A protein and the small-molecule ligand that binds it are described below.
Small molecule (SMILES): O=c1[nH]cnc2c1ncn2[C@@H]1O[C@H](COP(=O)(O)O)[C@@H](O)[C@H]1O

Sequence of chain 4.A:
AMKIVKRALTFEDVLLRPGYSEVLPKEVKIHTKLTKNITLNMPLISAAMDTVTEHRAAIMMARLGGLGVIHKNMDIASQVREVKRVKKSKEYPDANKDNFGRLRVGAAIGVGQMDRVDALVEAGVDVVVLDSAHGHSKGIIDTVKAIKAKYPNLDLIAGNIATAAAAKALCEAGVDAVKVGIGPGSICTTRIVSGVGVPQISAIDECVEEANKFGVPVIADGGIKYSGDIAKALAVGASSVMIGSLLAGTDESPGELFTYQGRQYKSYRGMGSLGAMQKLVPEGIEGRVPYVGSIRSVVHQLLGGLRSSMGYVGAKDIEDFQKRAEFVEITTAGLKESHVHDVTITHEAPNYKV

Binding-site contacts:
Ligand atom C5' contacts residue MET72 of chain 4.A at 3.4 Å (hydrophobic).
Ligand atom O1P contacts residue TYR302 of chain 4.A at 2.7 Å (h-bond).
Ligand atom N3 contacts residue 8KY1 of chain 4.E at 3.6 Å.
Ligand atom O3P contacts residue GLY257 of chain 4.A at 3.0 Å (h-bond).
Ligand atom O5' contacts residue GLY256 of chain 4.A at 3.7 Å.
Ligand atom O3' contacts residue MET276 of chain 4.A at 3.7 Å.
Ligand atom C3' contacts residue MET72 of chain 4.A at 3.5 Å (hydrophobic).
Ligand atom C3' contacts residue ASP255 of chain 4.A at 3.4 Å.
Ligand atom O3P contacts residue GLY219 of chain 4.A at 3.5 Å.
Ligand atom O5' contacts residue GLY219 of chain 4.A at 3.4 Å.
Ligand atom N1 contacts residue 8KY1 of chain 4.E at 3.6 Å.
Ligand atom C5 contacts residue ILE221 of chain 4.A at 3.5 Å (hydrophobic).
Ligand atom C2' contacts residue ASP255 of chain 4.A at 3.5 Å.
Ligand atom C5 contacts residue MET305 of chain 4.A at 3.7 Å (hydrophobic).
Ligand atom O3' contacts residue ALA70 of chain 4.A at 3.5 Å.
Ligand atom N1 contacts residue GLU332 of chain 4.A at 3.0 Å (salt-bridge).
Ligand atom O2' contacts residue ASP255 of chain 4.A at 2.2 Å (salt-bridge).
Ligand atom O3' contacts residue ASP255 of chain 4.A at 2.2 Å (salt-bridge).
Ligand atom C8 contacts residue MET72 of chain 4.A at 3.5 Å (hydrophobic).
Ligand atom N7 contacts residue ILE221 of chain 4.A at 3.5 Å.
Ligand atom C2 contacts residue EDO1 of chain 4.J at 3.5 Å.
Ligand atom O6 contacts residue GLY304 of chain 4.A at 3.5 Å.
Ligand atom C2 contacts residue 8KY1 of chain 4.E at 3.5 Å.
Ligand atom C2 contacts residue CYS222 of chain 4.A at 3.1 Å (hydrophobic).
Ligand atom N7 contacts residue GLY304 of chain 4.A at 3.6 Å.
Ligand atom O6 contacts residue MET305 of chain 4.A at 3.2 Å (h-bond).
Ligand atom O1P contacts residue SER220 of chain 4.A at 2.5 Å (h-bond).
Ligand atom O6 contacts residue GLY306 of chain 4.A at 2.6 Å (h-bond).
Ligand atom N3 contacts residue CYS222 of chain 4.A at 3.7 Å.
Ligand atom O3P contacts residue SER220 of chain 4.A at 2.7 Å (h-bond).
Ligand atom N3 contacts residue EDO1 of chain 4.J at 3.2 Å (h-bond).
Ligand atom C5' contacts residue TYR302 of chain 4.A at 3.5 Å (hydrophobic).
Ligand atom C6 contacts residue GLY306 of chain 4.A at 3.6 Å.
Ligand atom N7 contacts residue MET305 of chain 4.A at 2.9 Å (h-bond).
Ligand atom C4 contacts residue ILE221 of chain 4.A at 3.7 Å (hydrophobic).
Ligand atom O6 contacts residue GLY333 of chain 4.A at 3.7 Å.
Ligand atom O1P contacts residue SER279 of chain 4.A at 2.9 Å (h-bond).
Ligand atom P contacts residue SER220 of chain 4.A at 3.5 Å.
Ligand atom O2P contacts residue GLY278 of chain 4.A at 3.1 Å (h-bond).
Ligand atom O5' contacts residue SER220 of chain 4.A at 3.7 Å.